Sequence of chain 1.D:
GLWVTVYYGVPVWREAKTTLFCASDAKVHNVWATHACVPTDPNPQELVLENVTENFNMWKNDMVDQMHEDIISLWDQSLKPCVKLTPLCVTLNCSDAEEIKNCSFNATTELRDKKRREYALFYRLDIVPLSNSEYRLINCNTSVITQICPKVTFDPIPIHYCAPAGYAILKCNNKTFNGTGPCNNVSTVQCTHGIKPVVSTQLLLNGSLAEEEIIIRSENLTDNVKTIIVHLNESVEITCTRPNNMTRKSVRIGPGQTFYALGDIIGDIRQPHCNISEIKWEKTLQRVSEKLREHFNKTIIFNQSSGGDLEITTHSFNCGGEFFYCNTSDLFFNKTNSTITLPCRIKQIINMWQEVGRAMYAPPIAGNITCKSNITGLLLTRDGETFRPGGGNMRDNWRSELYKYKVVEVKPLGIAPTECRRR

Binding-site contacts:
Ligand atom C5 contacts residue THR196 of chain 1.D at 4.4 Å.
Ligand atom O7 contacts residue ASN194 of chain 1.D at 3.8 Å.
Ligand atom O5 contacts residue ASN194 of chain 1.D at 2.4 Å (h-bond).
Ligand atom N2 contacts residue ASN194 of chain 1.D at 2.7 Å (h-bond).
Ligand atom C5 contacts residue ASN194 of chain 1.D at 3.7 Å.
Ligand atom C1 contacts residue ASN194 of chain 1.D at 1.4 Å.
Ligand atom C8 contacts residue ASN204 of chain 1.D at 3.2 Å.
Ligand atom C2 contacts residue ASN194 of chain 1.D at 2.5 Å.
Ligand atom C7 contacts residue ASN204 of chain 1.D at 4.0 Å.
Ligand atom O7 contacts residue ASN204 of chain 1.D at 4.1 Å.
Ligand atom C7 contacts residue ASN194 of chain 1.D at 3.5 Å.
Ligand atom C8 contacts residue ASN194 of chain 1.D at 4.1 Å.
Ligand atom C4 contacts residue ASN194 of chain 1.D at 4.3 Å.
Ligand atom C3 contacts residue ASN194 of chain 1.D at 3.8 Å.
Ligand atom C1 contacts residue THR196 of chain 1.D at 4.0 Å.
Ligand atom O5 contacts residue THR196 of chain 1.D at 4.4 Å.

A small-molecule ligand and the protein it binds are described below.
Small molecule (SMILES): CC(=O)N[C@@H]1[C@@H](O)[C@H](O)[C@@H](CO)O[C@H]1O